Sequence of chain 38.E:
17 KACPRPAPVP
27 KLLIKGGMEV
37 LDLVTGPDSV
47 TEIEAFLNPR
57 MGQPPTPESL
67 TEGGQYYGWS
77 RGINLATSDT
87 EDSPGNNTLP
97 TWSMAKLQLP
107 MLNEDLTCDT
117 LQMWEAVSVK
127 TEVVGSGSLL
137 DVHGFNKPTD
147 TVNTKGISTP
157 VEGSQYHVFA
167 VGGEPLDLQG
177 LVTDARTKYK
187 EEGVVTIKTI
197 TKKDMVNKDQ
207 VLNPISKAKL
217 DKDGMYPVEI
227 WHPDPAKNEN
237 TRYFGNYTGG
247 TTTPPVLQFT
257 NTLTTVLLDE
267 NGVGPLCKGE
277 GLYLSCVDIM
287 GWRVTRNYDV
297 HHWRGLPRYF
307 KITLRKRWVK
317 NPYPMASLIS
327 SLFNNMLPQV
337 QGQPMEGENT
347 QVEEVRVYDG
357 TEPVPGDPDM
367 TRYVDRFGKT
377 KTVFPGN

Binding-site contacts:
Ligand atom O8 contacts residue ARG77 of chain 38.D at 3.6 Å.
Ligand atom C2 contacts residue ARG77 of chain 38.D at 4.0 Å.
Ligand atom C4 contacts residue HIS298 of chain 38.D at 3.7 Å.
Ligand atom O4 contacts residue VAL296 of chain 38.D at 4.0 Å.
Ligand atom O4 contacts residue GLY78 of chain 38.D at 3.1 Å (h-bond).
Ligand atom C3 contacts residue ARG77 of chain 38.D at 3.4 Å.
Ligand atom O3 contacts residue VAL296 of chain 38.D at 4.3 Å.
Ligand atom C1 contacts residue TYR72 of chain 38.D at 3.8 Å (hydrophobic).
Ligand atom C4 contacts residue GLY78 of chain 38.D at 3.8 Å.
Ligand atom O3 contacts residue ASN80 of chain 38.D at 3.8 Å.
Ligand atom C3 contacts residue HIS298 of chain 38.D at 3.9 Å.
Ligand atom O1A contacts residue TYR72 of chain 38.D at 3.3 Å.
Ligand atom C6 contacts residue ASN93 of chain 38.D at 3.2 Å.
Ligand atom N5 contacts residue TYR72 of chain 38.D at 3.0 Å (h-bond).
Ligand atom O6 contacts residue ASN93 of chain 38.D at 3.4 Å (h-bond).
Ligand atom O4 contacts residue ILE79 of chain 38.D at 4.2 Å.
Ligand atom C6 contacts residue THR94 of chain 38.D at 4.2 Å.
Ligand atom C3 contacts residue VAL296 of chain 38.D at 3.5 Å (hydrophobic).
Ligand atom O3 contacts residue ARG77 of chain 38.D at 4.3 Å.
Ligand atom C4 contacts residue TYR72 of chain 38.D at 3.4 Å (hydrophobic).
Ligand atom C11 contacts residue TYR72 of chain 38.D at 4.0 Å (hydrophobic).
Ligand atom C1 contacts residue ARG77 of chain 38.D at 3.4 Å.
Ligand atom C10 contacts residue TYR72 of chain 38.D at 3.8 Å (hydrophobic).
Ligand atom C3 contacts residue GLY78 of chain 38.D at 4.0 Å.
Ligand atom O1A contacts residue GLY78 of chain 38.D at 4.1 Å.
Ligand atom O4 contacts residue TYR72 of chain 38.D at 3.9 Å.
Ligand atom O1B contacts residue TYR72 of chain 38.D at 4.0 Å.
Ligand atom O1A contacts residue ARG77 of chain 38.D at 2.8 Å (salt-bridge).
Ligand atom O4 contacts residue THR291 of chain 38.D at 4.0 Å.
Ligand atom O10 contacts residue THR291 of chain 38.D at 3.8 Å.
Ligand atom C4 contacts residue ARG77 of chain 38.D at 4.1 Å.
Ligand atom O3 contacts residue GLY78 of chain 38.D at 3.8 Å.
Ligand atom O8 contacts residue TYR72 of chain 38.D at 3.7 Å.
Ligand atom O1B contacts residue ARG77 of chain 38.D at 2.8 Å (salt-bridge).
Ligand atom C4 contacts residue VAL296 of chain 38.D at 4.2 Å (hydrophobic).
Ligand atom C5 contacts residue TYR72 of chain 38.D at 3.6 Å (hydrophobic).
Ligand atom C6 contacts residue TYR72 of chain 38.D at 3.8 Å (hydrophobic).
Ligand atom O4 contacts residue HIS298 of chain 38.D at 2.6 Å (h-bond).
Ligand atom O4 contacts residue ARG77 of chain 38.D at 4.3 Å.
Ligand atom C11 contacts residue ASP85 of chain 38.E at 3.6 Å.

Sequence of chain 38.D:
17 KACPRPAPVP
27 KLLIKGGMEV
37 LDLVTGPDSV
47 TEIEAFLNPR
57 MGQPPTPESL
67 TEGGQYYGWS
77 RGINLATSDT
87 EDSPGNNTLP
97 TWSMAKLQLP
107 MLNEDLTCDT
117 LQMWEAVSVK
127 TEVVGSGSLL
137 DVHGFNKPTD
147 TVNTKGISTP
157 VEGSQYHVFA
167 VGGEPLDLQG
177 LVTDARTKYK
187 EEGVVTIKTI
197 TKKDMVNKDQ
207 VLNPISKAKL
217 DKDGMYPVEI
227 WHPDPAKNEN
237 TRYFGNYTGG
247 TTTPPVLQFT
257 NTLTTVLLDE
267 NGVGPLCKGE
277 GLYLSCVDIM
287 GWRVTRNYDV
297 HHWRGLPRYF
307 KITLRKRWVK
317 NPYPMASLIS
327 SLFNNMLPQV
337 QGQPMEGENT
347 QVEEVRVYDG

A protein and the small-molecule ligand that binds it are described below.
Small molecule (SMILES): CC(=O)N[C@H]1[C@H]([C@H](O)[C@H](O)CO)O[C@@](O[C@H]2[C@@H](O)[C@@H](CO)O[C@@H](O[C@H]3[C@H](O)[C@@H](O)[C@H](O)O[C@@H]3CO)[C@@H]2O)(C(=O)O)C[C@@H]1O